This protein binds this small molecule.
Small molecule (SMILES): C[C@H]1[C@H](F)C[C@@H](C(=O)NCc2cc(-c3cnc(C(F)(F)F)nc3)ncc2C(F)(F)F)N1S(=O)(=O)c1ccc(F)cc1

Sequence of chain 1.D:
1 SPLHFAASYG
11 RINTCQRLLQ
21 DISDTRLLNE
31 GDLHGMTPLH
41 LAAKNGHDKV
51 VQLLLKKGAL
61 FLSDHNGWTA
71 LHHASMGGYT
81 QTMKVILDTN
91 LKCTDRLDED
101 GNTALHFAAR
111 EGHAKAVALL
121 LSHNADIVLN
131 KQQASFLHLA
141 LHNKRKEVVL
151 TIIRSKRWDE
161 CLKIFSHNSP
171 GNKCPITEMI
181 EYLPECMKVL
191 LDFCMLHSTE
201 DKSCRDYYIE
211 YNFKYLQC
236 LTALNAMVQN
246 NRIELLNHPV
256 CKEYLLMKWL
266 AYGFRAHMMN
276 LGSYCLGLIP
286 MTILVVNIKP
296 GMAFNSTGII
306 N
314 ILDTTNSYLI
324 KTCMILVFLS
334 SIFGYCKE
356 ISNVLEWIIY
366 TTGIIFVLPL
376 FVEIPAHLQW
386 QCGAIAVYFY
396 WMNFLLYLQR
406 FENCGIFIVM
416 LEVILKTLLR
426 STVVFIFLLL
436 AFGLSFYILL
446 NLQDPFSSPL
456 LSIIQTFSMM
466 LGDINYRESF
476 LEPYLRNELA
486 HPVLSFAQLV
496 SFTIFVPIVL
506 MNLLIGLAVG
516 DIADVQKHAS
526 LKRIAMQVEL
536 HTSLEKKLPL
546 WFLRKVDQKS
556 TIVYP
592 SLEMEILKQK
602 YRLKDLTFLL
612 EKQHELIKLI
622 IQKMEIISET

Sequence of chain 1.C:
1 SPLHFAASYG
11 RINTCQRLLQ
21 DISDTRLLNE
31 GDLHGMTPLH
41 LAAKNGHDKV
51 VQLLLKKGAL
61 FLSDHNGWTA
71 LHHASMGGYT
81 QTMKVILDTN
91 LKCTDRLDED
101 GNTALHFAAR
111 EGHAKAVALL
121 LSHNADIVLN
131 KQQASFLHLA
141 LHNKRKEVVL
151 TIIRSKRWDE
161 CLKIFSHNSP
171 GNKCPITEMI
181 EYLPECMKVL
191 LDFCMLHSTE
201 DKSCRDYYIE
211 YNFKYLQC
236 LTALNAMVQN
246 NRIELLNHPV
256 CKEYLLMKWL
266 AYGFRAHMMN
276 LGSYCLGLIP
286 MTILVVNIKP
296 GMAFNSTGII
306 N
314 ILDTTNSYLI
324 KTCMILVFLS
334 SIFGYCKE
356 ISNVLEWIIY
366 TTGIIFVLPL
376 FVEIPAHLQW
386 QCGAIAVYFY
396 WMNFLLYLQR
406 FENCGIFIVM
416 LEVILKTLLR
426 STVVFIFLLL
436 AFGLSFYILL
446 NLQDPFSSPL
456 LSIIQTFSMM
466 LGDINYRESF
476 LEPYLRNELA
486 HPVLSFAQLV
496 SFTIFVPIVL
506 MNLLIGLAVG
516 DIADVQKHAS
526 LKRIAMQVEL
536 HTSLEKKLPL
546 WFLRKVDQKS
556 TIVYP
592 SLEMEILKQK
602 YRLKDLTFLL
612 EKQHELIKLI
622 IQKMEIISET

Binding-site contacts:
Ligand atom N36 contacts residue PHE462 of chain 1.C at 3.6 Å.
Ligand atom C1 contacts residue SER426 of chain 1.C at 3.4 Å.
Ligand atom C30 contacts residue LEU424 of chain 1.C at 3.8 Å (hydrophobic).
Ligand atom C4 contacts residue LEU509 of chain 1.C at 3.8 Å (hydrophobic).
Ligand atom C23 contacts residue THR427 of chain 1.C at 3.8 Å.
Ligand atom N36 contacts residue LEU434 of chain 1.C at 3.8 Å.
Ligand atom O21 contacts residue ILE503 of chain 1.D at 3.3 Å.
Ligand atom F32 contacts residue LEU423 of chain 1.C at 3.6 Å.
Ligand atom C15 contacts residue LEU505 of chain 1.C at 3.3 Å (hydrophobic).
Ligand atom C6 contacts residue MET465 of chain 1.C at 3.4 Å (hydrophobic).
Ligand atom F44 contacts residue LEU509 of chain 1.C at 3.8 Å.
Ligand atom C30 contacts residue THR427 of chain 1.C at 3.8 Å.
Ligand atom C25 contacts residue ILE499 of chain 1.D at 3.4 Å (hydrophobic).
Ligand atom C7 contacts residue MET465 of chain 1.C at 3.5 Å (hydrophobic).
Ligand atom N22 contacts residue THR427 of chain 1.C at 3.6 Å.
Ligand atom O12 contacts residue ILE431 of chain 1.C at 3.4 Å (h-bond).
Ligand atom C14 contacts residue LEU505 of chain 1.C at 3.5 Å (hydrophobic).
Ligand atom F33 contacts residue LEU424 of chain 1.C at 3.0 Å.
Ligand atom C14 contacts residue PHE430 of chain 1.C at 3.8 Å (hydrophobic).
Ligand atom C29 contacts residue THR427 of chain 1.C at 3.6 Å.
Ligand atom O12 contacts residue PHE430 of chain 1.C at 3.3 Å (h-bond).
Ligand atom C29 contacts residue ILE499 of chain 1.D at 3.6 Å (hydrophobic).
Ligand atom C18 contacts residue LEU434 of chain 1.C at 3.5 Å (hydrophobic).
Ligand atom F32 contacts residue LEU424 of chain 1.C at 3.3 Å.
Ligand atom O11 contacts residue PHE462 of chain 1.C at 3.8 Å.
Ligand atom C13 contacts residue LEU434 of chain 1.C at 3.7 Å (hydrophobic).
Ligand atom C35 contacts residue PHE462 of chain 1.C at 3.7 Å (hydrophobic).
Ligand atom F31 contacts residue ILE499 of chain 1.D at 3.4 Å.
Ligand atom F19 contacts residue VAL501 of chain 1.C at 3.2 Å.
Ligand atom C1 contacts residue THR427 of chain 1.C at 3.5 Å.
Ligand atom C26 contacts residue ILE499 of chain 1.D at 3.6 Å (hydrophobic).
Ligand atom C24 contacts residue THR427 of chain 1.C at 3.6 Å.
Ligand atom C24 contacts residue ILE499 of chain 1.D at 3.4 Å (hydrophobic).
Ligand atom C17 contacts residue LEU434 of chain 1.C at 3.5 Å (hydrophobic).
Ligand atom C39 contacts residue VAL495 of chain 1.D at 3.6 Å (hydrophobic).
Ligand atom C28 contacts residue ILE499 of chain 1.D at 3.8 Å (hydrophobic).
Ligand atom F42 contacts residue PHE462 of chain 1.C at 3.8 Å.
Ligand atom F32 contacts residue THR427 of chain 1.C at 3.0 Å.
Ligand atom F31 contacts residue LEU423 of chain 1.C at 3.5 Å.
Ligand atom F44 contacts residue LEU505 of chain 1.C at 3.3 Å.